A small-molecule ligand and the protein it binds are described below.
Small molecule (SMILES): CC(=O)N[C@H]1[C@H](O[C@H]2[C@H](O)[C@@H](NC(C)=O)CO[C@@H]2CO)O[C@H](CO)[C@@H](O)[C@@H]1O

Sequence of chain 1.A:
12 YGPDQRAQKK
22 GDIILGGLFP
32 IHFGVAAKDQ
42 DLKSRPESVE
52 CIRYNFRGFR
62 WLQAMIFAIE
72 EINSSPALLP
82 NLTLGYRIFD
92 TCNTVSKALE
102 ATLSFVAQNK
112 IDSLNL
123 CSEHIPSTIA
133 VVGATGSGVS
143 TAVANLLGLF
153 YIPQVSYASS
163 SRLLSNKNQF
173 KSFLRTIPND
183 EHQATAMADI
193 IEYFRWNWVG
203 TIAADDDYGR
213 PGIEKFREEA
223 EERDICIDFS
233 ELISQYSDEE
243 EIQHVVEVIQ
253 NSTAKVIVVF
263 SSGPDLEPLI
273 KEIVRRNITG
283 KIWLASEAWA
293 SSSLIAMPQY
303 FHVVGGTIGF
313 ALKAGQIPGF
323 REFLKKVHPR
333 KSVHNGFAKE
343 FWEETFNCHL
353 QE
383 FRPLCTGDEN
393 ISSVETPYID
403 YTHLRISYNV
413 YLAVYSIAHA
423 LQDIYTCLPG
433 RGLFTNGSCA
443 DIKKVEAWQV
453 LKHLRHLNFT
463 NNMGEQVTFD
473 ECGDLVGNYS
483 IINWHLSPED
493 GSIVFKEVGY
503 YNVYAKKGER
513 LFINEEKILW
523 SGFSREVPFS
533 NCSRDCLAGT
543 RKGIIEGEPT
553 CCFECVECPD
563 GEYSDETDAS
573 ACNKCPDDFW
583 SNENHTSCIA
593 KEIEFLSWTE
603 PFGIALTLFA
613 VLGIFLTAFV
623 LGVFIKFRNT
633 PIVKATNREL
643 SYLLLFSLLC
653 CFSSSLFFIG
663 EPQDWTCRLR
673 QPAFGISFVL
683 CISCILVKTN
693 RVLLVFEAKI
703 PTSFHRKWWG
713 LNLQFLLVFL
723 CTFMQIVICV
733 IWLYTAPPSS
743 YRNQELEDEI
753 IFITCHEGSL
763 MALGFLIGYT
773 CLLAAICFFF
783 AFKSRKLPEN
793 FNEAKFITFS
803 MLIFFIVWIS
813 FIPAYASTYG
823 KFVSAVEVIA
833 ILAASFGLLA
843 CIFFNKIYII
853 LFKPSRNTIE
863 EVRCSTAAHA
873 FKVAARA

Binding-site contacts:
Ligand atom C3 contacts residue ASN533 of chain 1.A at 3.8 Å.
Ligand atom C1 contacts residue ASN533 of chain 1.A at 1.4 Å.
Ligand atom C4 contacts residue ARG197 of chain 1.A at 3.6 Å.
Ligand atom C2 contacts residue ASP537 of chain 1.A at 4.1 Å.
Ligand atom O4 contacts residue ARG197 of chain 1.A at 4.0 Å.
Ligand atom N2 contacts residue ASN533 of chain 1.A at 2.9 Å (h-bond).
Ligand atom C2 contacts residue ASN533 of chain 1.A at 2.5 Å.
Ligand atom C8 contacts residue ASN533 of chain 1.A at 4.4 Å.
Ligand atom C7 contacts residue ASN533 of chain 1.A at 3.2 Å.
Ligand atom C1 contacts residue ARG197 of chain 1.A at 4.0 Å.
Ligand atom O7 contacts residue ARG197 of chain 1.A at 3.4 Å.
Ligand atom C6 contacts residue ASN199 of chain 1.A at 4.0 Å.
Ligand atom O3 contacts residue ASP537 of chain 1.A at 3.9 Å.
Ligand atom C8 contacts residue PHE531 of chain 1.A at 3.6 Å (hydrophobic).
Ligand atom N2 contacts residue ASP537 of chain 1.A at 4.2 Å.
Ligand atom C7 contacts residue ARG197 of chain 1.A at 4.4 Å.
Ligand atom O5 contacts residue ASN199 of chain 1.A at 3.7 Å.
Ligand atom O7 contacts residue ASP537 of chain 1.A at 3.1 Å (salt-bridge).
Ligand atom C2 contacts residue ARG197 of chain 1.A at 4.0 Å.
Ligand atom C3 contacts residue ARG197 of chain 1.A at 4.3 Å.
Ligand atom C1 contacts residue ASN199 of chain 1.A at 4.4 Å.
Ligand atom C6 contacts residue ARG197 of chain 1.A at 4.2 Å.
Ligand atom C5 contacts residue ARG197 of chain 1.A at 4.1 Å.
Ligand atom C6 contacts residue THR569 of chain 1.A at 4.2 Å.
Ligand atom C4 contacts residue ASN533 of chain 1.A at 4.2 Å.
Ligand atom O5 contacts residue ARG197 of chain 1.A at 3.7 Å.
Ligand atom O6 contacts residue ARG197 of chain 1.A at 3.5 Å (salt-bridge).
Ligand atom O5 contacts residue ASN533 of chain 1.A at 2.4 Å (h-bond).
Ligand atom C7 contacts residue PHE531 of chain 1.A at 4.0 Å (hydrophobic).
Ligand atom O7 contacts residue ASN533 of chain 1.A at 3.1 Å (h-bond).
Ligand atom C5 contacts residue ASN199 of chain 1.A at 4.5 Å.
Ligand atom C8 contacts residue GLU194 of chain 1.A at 4.3 Å.
Ligand atom O7 contacts residue GLU194 of chain 1.A at 4.2 Å.
Ligand atom O7 contacts residue PHE531 of chain 1.A at 4.0 Å.
Ligand atom C7 contacts residue ASP537 of chain 1.A at 3.9 Å.
Ligand atom O3 contacts residue ARG197 of chain 1.A at 3.4 Å (salt-bridge).
Ligand atom C5 contacts residue ASN533 of chain 1.A at 3.6 Å.